Sequence of chain 1.E:
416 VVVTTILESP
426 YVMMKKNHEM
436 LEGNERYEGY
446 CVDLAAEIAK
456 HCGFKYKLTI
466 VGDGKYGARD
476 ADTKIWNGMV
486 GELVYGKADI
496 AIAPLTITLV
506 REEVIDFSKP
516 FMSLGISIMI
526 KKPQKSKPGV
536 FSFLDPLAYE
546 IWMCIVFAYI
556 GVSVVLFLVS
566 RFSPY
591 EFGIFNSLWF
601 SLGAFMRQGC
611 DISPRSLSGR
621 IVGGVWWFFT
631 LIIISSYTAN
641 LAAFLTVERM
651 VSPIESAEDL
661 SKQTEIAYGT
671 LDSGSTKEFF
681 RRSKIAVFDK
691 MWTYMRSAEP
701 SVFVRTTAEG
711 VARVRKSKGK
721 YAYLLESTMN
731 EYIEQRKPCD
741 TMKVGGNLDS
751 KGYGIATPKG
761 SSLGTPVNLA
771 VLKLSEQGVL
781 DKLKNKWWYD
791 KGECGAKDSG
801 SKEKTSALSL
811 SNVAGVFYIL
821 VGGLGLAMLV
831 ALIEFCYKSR

The protein below binds the small molecule below.
Small molecule (SMILES): O=c1[nH]c2cc(C(F)(F)F)c(N3CCOCC3)cc2n(CP(=O)(O)O)c1=O

Binding-site contacts:
Ligand atom CAJ contacts residue TYR753 of chain 1.E at 4.0 Å (hydrophobic).
Ligand atom CAV contacts residue TYR471 of chain 1.E at 3.9 Å (hydrophobic).
Ligand atom CAM contacts residue GLU726 of chain 1.E at 3.9 Å.
Ligand atom PBA contacts residue SER675 of chain 1.E at 3.2 Å.
Ligand atom CAT contacts residue TYR471 of chain 1.E at 3.9 Å (hydrophobic).
Ligand atom OAA contacts residue PRO499 of chain 1.E at 3.9 Å.
Ligand atom OAA contacts residue LEU500 of chain 1.E at 3.5 Å.
Ligand atom OAA contacts residue ARG506 of chain 1.E at 3.0 Å (salt-bridge).
Ligand atom NAY contacts residue TYR471 of chain 1.E at 4.0 Å.
Ligand atom CAV contacts residue PRO499 of chain 1.E at 3.5 Å (hydrophobic).
Ligand atom OAD contacts residue SER675 of chain 1.E at 2.6 Å (h-bond).
Ligand atom CAT contacts residue PRO499 of chain 1.E at 3.8 Å (hydrophobic).
Ligand atom FAH contacts residue TYR471 of chain 1.E at 3.5 Å.
Ligand atom CAU contacts residue TYR471 of chain 1.E at 4.0 Å (hydrophobic).
Ligand atom FAF contacts residue GLU423 of chain 1.E at 3.9 Å.
Ligand atom CAW contacts residue TYR471 of chain 1.E at 4.0 Å (hydrophobic).
Ligand atom OAB contacts residue ARG506 of chain 1.E at 3.2 Å (salt-bridge).
Ligand atom OAC contacts residue GLY674 of chain 1.E at 3.2 Å.
Ligand atom OAB contacts residue TYR471 of chain 1.E at 4.0 Å.
Ligand atom CAT contacts residue ARG506 of chain 1.E at 4.0 Å.
Ligand atom CAJ contacts residue PRO499 of chain 1.E at 3.3 Å (hydrophobic).
Ligand atom FAH contacts residue TYR426 of chain 1.E at 4.0 Å.
Ligand atom NAP contacts residue PRO499 of chain 1.E at 2.7 Å (h-bond).
Ligand atom NAP contacts residue THR501 of chain 1.E at 4.0 Å.
Ligand atom OAA contacts residue TYR471 of chain 1.E at 4.0 Å.
Ligand atom CAZ contacts residue TYR753 of chain 1.E at 3.7 Å (hydrophobic).
Ligand atom FAH contacts residue PRO499 of chain 1.E at 3.1 Å.
Ligand atom OAC contacts residue SER675 of chain 1.E at 2.6 Å (h-bond).
Ligand atom OAA contacts residue THR501 of chain 1.E at 3.3 Å (h-bond).
Ligand atom FAG contacts residue TYR753 of chain 1.E at 2.3 Å.
Ligand atom CAT contacts residue THR501 of chain 1.E at 4.0 Å.
Ligand atom OAE contacts residue SER675 of chain 1.E at 3.1 Å.
Ligand atom OAE contacts residue GLY674 of chain 1.E at 4.1 Å.
Ligand atom CAK contacts residue GLU726 of chain 1.E at 4.1 Å.
Ligand atom NAP contacts residue TYR471 of chain 1.E at 3.9 Å.
Ligand atom FAG contacts residue PRO499 of chain 1.E at 3.8 Å.
Ligand atom FAH contacts residue GLU423 of chain 1.E at 3.5 Å.
Ligand atom OAD contacts residue GLU726 of chain 1.E at 3.4 Å (salt-bridge).
Ligand atom CAJ contacts residue TYR471 of chain 1.E at 3.9 Å (hydrophobic).
Ligand atom CAZ contacts residue PRO499 of chain 1.E at 4.1 Å (hydrophobic).